Binding-site contacts:
Ligand atom O4 contacts residue MG1 of chain 1.LA at 4.2 Å.
Ligand atom C2 contacts residue ALA209 of chain 1.G at 3.7 Å (hydrophobic).
Ligand atom C2 contacts residue GLU188 of chain 1.G at 3.7 Å.
Ligand atom C1 contacts residue GLY211 of chain 1.G at 3.7 Å.
Ligand atom O1 contacts residue ASP212 of chain 1.G at 3.0 Å (salt-bridge).
Ligand atom C1 contacts residue MG1 of chain 1.LA at 2.9 Å.
Ligand atom O2 contacts residue GLU188 of chain 1.G at 3.2 Å (salt-bridge).
Ligand atom O2 contacts residue ASP212 of chain 1.G at 4.2 Å.
Ligand atom O3 contacts residue ARG210 of chain 1.G at 3.5 Å (salt-bridge).
Ligand atom C1 contacts residue GLU188 of chain 1.G at 3.5 Å.
Ligand atom O3 contacts residue MG1 of chain 1.LA at 4.1 Å.
Ligand atom O2 contacts residue ALA209 of chain 1.G at 4.2 Å.
Ligand atom O1 contacts residue GLY211 of chain 1.G at 3.9 Å.
Ligand atom C1 contacts residue ASP212 of chain 1.G at 3.8 Å.
Ligand atom O4 contacts residue LYS186 of chain 1.G at 3.6 Å.
Ligand atom C2 contacts residue LYS186 of chain 1.G at 3.5 Å.
Ligand atom O3 contacts residue THR244 of chain 1.G at 2.6 Å (h-bond).
Ligand atom C1 contacts residue ARG210 of chain 1.G at 4.3 Å.
Ligand atom C1 contacts residue ALA209 of chain 1.G at 3.5 Å (hydrophobic).
Ligand atom O4 contacts residue ALA209 of chain 1.G at 3.9 Å.
Ligand atom O4 contacts residue MET207 of chain 1.G at 4.0 Å.
Ligand atom O4 contacts residue MET276 of chain 1.G at 4.1 Å.
Ligand atom O4 contacts residue THR244 of chain 1.G at 3.4 Å (h-bond).
Ligand atom C2 contacts residue MG1 of chain 1.LA at 3.0 Å.
Ligand atom O1 contacts residue MG1 of chain 1.LA at 2.1 Å.
Ligand atom O1 contacts residue GLU188 of chain 1.G at 2.8 Å (salt-bridge).
Ligand atom O4 contacts residue ARG87 of chain 1.G at 4.3 Å.
Ligand atom O2 contacts residue LYS186 of chain 1.G at 2.7 Å (salt-bridge).
Ligand atom O3 contacts residue GLY211 of chain 1.G at 2.9 Å (h-bond).
Ligand atom C1 contacts residue THR244 of chain 1.G at 3.6 Å.
Ligand atom C2 contacts residue THR244 of chain 1.G at 3.9 Å.
Ligand atom O1 contacts residue ALA209 of chain 1.G at 3.9 Å.
Ligand atom O2 contacts residue MG1 of chain 1.LA at 2.2 Å.
Ligand atom O3 contacts residue ASP212 of chain 1.G at 3.9 Å.
Ligand atom O3 contacts residue ALA209 of chain 1.G at 3.2 Å.

The protein below binds the small molecule below.
Small molecule (SMILES): O=C([O-])C(=O)[O-]

Sequence of chain 1.G:
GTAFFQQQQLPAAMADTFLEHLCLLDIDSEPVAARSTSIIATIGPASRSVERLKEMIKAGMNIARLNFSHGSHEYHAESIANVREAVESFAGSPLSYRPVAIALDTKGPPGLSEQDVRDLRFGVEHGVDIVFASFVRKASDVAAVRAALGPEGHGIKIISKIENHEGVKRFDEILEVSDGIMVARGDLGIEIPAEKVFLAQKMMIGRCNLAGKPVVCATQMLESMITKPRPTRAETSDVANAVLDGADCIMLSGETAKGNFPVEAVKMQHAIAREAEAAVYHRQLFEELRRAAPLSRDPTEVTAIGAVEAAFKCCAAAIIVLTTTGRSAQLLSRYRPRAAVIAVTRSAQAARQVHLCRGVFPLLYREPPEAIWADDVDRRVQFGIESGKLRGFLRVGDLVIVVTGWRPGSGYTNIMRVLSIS